Binding-site contacts:
Ligand atom C4 contacts residue PHE113 of chain 1.C at 4.5 Å (hydrophobic).
Ligand atom C5 contacts residue ILE114 of chain 1.C at 3.9 Å (hydrophobic).
Ligand atom C5 contacts residue ASN74 of chain 1.C at 3.7 Å.
Ligand atom C4 contacts residue ASN74 of chain 1.C at 4.2 Å.
Ligand atom C3 contacts residue PHE113 of chain 1.C at 4.1 Å (hydrophobic).
Ligand atom N2 contacts residue ASN74 of chain 1.C at 2.9 Å (h-bond).
Ligand atom C6 contacts residue ILE114 of chain 1.C at 3.5 Å (hydrophobic).
Ligand atom C3 contacts residue ASN74 of chain 1.C at 3.8 Å.
Ligand atom C7 contacts residue ASN74 of chain 1.C at 3.9 Å.
Ligand atom O5 contacts residue ASN74 of chain 1.C at 2.4 Å (h-bond).
Ligand atom C5 contacts residue PHE113 of chain 1.C at 4.0 Å (hydrophobic).
Ligand atom O5 contacts residue GLU112 of chain 1.C at 3.6 Å.
Ligand atom C5 contacts residue GLU112 of chain 1.C at 4.1 Å.
Ligand atom C1 contacts residue PHE113 of chain 1.C at 4.2 Å (hydrophobic).
Ligand atom C8 contacts residue GLN73 of chain 1.C at 3.9 Å.
Ligand atom O6 contacts residue GLU112 of chain 1.C at 3.7 Å.
Ligand atom C1 contacts residue GLU112 of chain 1.C at 4.3 Å.
Ligand atom C2 contacts residue ASN74 of chain 1.C at 2.5 Å.
Ligand atom C8 contacts residue ASN74 of chain 1.C at 4.3 Å.
Ligand atom C6 contacts residue GLU112 of chain 1.C at 3.3 Å.
Ligand atom C1 contacts residue ASN74 of chain 1.C at 1.4 Å.

A small-molecule ligand and the protein it binds are described below.
Small molecule (SMILES): CC(=O)N[C@@H]1[C@@H](O)[C@H](O)[C@@H](CO)O[C@H]1O

Sequence of chain 1.C:
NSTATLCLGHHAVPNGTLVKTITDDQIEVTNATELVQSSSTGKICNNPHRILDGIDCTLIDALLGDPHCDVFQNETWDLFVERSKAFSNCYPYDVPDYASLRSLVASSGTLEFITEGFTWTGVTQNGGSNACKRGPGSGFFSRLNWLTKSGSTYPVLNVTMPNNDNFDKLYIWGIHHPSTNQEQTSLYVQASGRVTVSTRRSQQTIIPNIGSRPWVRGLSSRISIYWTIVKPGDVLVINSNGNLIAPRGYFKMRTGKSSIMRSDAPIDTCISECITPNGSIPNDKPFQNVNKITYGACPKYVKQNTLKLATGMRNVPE